Binding-site contacts:
Ligand atom N13 contacts residue ASP181 of chain 1.A at 3.7 Å.
Ligand atom C11 contacts residue PRO230 of chain 1.A at 3.9 Å (hydrophobic).
Ligand atom C2 contacts residue SER115 of chain 1.A at 3.9 Å.
Ligand atom C10 contacts residue PRO230 of chain 1.A at 3.7 Å (hydrophobic).
Ligand atom C15 contacts residue ARG34 of chain 1.A at 3.5 Å.
Ligand atom CL1 contacts residue MET233 of chain 1.A at 3.9 Å.
Ligand atom C4 contacts residue PHE117 of chain 1.A at 4.0 Å (hydrophobic).
Ligand atom C3 contacts residue NAP1 of chain 1.E at 3.8 Å.
Ligand atom N14 contacts residue NAP1 of chain 1.E at 3.2 Å (h-bond).
Ligand atom C15 contacts residue NAP1 of chain 1.E at 3.7 Å.
Ligand atom N6 contacts residue PHE117 of chain 1.A at 3.8 Å.
Ligand atom C15 contacts residue PRO230 of chain 1.A at 4.0 Å (hydrophobic).
Ligand atom N1 contacts residue NAP1 of chain 1.E at 2.9 Å (h-bond).
Ligand atom C3 contacts residue TYR194 of chain 1.A at 3.7 Å (hydrophobic).
Ligand atom C9 contacts residue NAP1 of chain 1.E at 3.4 Å.
Ligand atom C16 contacts residue PRO230 of chain 1.A at 3.8 Å (hydrophobic).
Ligand atom C16 contacts residue PHE117 of chain 1.A at 3.9 Å (hydrophobic).
Ligand atom CL1 contacts residue PRO230 of chain 1.A at 4.0 Å.
Ligand atom C3 contacts residue PHE117 of chain 1.A at 3.8 Å (hydrophobic).
Ligand atom N6 contacts residue NAP1 of chain 1.E at 2.6 Å (h-bond).
Ligand atom N14 contacts residue SER115 of chain 1.A at 2.9 Å (h-bond).
Ligand atom C8 contacts residue NAP1 of chain 1.E at 3.2 Å.
Ligand atom C11 contacts residue PHE117 of chain 1.A at 3.9 Å (hydrophobic).
Ligand atom N14 contacts residue PHE117 of chain 1.A at 3.9 Å.
Ligand atom C16 contacts residue NAP1 of chain 1.E at 4.1 Å.
Ligand atom CL1 contacts residue TRP241 of chain 1.A at 4.0 Å.
Ligand atom C2 contacts residue PHE117 of chain 1.A at 3.6 Å (hydrophobic).
Ligand atom C5 contacts residue NAP1 of chain 1.E at 3.6 Å.
Ligand atom CL1 contacts residue LEU229 of chain 1.A at 3.7 Å.
Ligand atom C9 contacts residue PRO230 of chain 1.A at 3.7 Å (hydrophobic).
Ligand atom N1 contacts residue PHE117 of chain 1.A at 3.8 Å.
Ligand atom C12 contacts residue PHE117 of chain 1.A at 3.4 Å (hydrophobic).
Ligand atom N13 contacts residue TYR194 of chain 1.A at 2.9 Å (h-bond).
Ligand atom N13 contacts residue NAP1 of chain 1.E at 3.6 Å.
Ligand atom N1 contacts residue SER115 of chain 1.A at 4.1 Å.
Ligand atom C8 contacts residue LEU228 of chain 1.A at 4.0 Å (hydrophobic).
Ligand atom CL1 contacts residue VAL226 of chain 1.A at 4.0 Å.
Ligand atom N13 contacts residue PHE117 of chain 1.A at 3.8 Å.
Ligand atom C2 contacts residue NAP1 of chain 1.E at 3.3 Å.
Ligand atom N1 contacts residue TYR194 of chain 1.A at 3.6 Å (h-bond).

Sequence of chain 1.A:
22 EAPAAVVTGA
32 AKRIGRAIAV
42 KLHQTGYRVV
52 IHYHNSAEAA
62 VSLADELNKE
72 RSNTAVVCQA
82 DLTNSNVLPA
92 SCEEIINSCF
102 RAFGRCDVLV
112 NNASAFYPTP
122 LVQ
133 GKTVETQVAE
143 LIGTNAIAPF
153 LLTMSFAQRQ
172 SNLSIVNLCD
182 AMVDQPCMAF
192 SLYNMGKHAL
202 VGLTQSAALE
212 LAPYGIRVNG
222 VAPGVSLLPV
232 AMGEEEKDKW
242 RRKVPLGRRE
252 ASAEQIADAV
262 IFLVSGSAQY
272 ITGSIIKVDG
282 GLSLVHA

This small molecule binds to this protein.
Small molecule (SMILES): CCc1nc(N)nc(N)c1-c1ccc(Cl)cc1